This small molecule binds to this protein.
Small molecule (SMILES): CC(=O)N[C@H]1[C@H](O[C@H]2[C@H](O)[C@@H](NC(C)=O)CO[C@@H]2CO)O[C@H](CO)[C@@H](O)[C@@H]1O

Binding-site contacts:
Ligand atom C2 contacts residue ASN1134 of chain 1.A at 2.4 Å.
Ligand atom O7 contacts residue ASN1134 of chain 1.A at 3.3 Å (h-bond).
Ligand atom C8 contacts residue ILE1132 of chain 1.A at 4.5 Å (hydrophobic).
Ligand atom C1 contacts residue ASN1134 of chain 1.A at 1.4 Å.
Ligand atom C7 contacts residue ASN1134 of chain 1.A at 3.3 Å.
Ligand atom C3 contacts residue ASN1134 of chain 1.A at 3.8 Å.
Ligand atom C4 contacts residue ASN1134 of chain 1.A at 4.2 Å.
Ligand atom C8 contacts residue ASN1134 of chain 1.A at 4.4 Å.
Ligand atom C5 contacts residue ASN1134 of chain 1.A at 3.7 Å.
Ligand atom O5 contacts residue ASN1134 of chain 1.A at 2.4 Å (h-bond).
Ligand atom N2 contacts residue ASN1134 of chain 1.A at 2.9 Å (h-bond).

Sequence of chain 1.A:
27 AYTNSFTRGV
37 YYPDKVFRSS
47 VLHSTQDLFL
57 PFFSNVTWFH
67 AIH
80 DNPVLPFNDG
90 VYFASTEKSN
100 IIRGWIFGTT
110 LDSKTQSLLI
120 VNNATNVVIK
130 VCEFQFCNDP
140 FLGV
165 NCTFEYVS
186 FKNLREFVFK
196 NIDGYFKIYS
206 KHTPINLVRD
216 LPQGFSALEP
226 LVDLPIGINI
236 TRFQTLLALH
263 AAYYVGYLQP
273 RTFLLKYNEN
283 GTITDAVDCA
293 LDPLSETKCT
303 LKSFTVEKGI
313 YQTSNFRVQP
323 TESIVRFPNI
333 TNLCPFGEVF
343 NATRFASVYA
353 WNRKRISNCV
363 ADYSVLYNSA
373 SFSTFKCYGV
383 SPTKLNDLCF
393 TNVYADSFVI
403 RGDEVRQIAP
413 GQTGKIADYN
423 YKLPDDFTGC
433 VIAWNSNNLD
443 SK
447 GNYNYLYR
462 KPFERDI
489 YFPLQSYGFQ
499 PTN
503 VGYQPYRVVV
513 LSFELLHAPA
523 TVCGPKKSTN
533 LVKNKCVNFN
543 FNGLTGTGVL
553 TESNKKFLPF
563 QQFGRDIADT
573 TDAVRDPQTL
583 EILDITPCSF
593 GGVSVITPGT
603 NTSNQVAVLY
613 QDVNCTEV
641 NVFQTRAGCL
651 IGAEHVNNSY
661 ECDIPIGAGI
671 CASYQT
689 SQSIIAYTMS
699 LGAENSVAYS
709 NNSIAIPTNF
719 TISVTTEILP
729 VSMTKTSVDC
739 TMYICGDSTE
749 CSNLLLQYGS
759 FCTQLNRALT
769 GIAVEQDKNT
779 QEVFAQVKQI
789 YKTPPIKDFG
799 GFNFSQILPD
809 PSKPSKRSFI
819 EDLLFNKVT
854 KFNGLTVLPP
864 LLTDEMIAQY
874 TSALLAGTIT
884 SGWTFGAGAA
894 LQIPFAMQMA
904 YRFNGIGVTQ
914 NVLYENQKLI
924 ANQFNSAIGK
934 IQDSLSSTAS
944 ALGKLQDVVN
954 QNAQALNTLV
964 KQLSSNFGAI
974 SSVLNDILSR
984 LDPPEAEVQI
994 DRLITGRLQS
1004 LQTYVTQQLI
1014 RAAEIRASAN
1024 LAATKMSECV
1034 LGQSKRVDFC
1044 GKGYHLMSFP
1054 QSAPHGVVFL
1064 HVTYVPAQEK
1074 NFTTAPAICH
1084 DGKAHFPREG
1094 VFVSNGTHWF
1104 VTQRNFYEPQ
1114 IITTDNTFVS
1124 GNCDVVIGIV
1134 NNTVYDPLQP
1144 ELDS